The small molecule below binds the protein below.
Small molecule (SMILES): NCC(=O)O

Binding-site contacts:
Ligand atom OXT contacts residue MPD1 of chain 2.O at 4.5 Å.
Ligand atom O contacts residue GLY1 of chain 3.T at 4.5 Å.
Ligand atom CA contacts residue ARG32 of chain 2.B at 4.5 Å.
Ligand atom N contacts residue GLY1 of chain 3.T at 3.5 Å.
Ligand atom C contacts residue MPD1 of chain 2.O at 4.5 Å.
Ligand atom CA contacts residue MPD1 of chain 2.O at 3.3 Å.
Ligand atom N contacts residue MPD1 of chain 2.O at 4.0 Å.

Sequence of chain 2.B:
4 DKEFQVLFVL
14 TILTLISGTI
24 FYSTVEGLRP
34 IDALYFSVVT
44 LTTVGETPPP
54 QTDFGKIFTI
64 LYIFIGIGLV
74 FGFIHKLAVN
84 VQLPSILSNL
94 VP